Sequence of chain 1.C:
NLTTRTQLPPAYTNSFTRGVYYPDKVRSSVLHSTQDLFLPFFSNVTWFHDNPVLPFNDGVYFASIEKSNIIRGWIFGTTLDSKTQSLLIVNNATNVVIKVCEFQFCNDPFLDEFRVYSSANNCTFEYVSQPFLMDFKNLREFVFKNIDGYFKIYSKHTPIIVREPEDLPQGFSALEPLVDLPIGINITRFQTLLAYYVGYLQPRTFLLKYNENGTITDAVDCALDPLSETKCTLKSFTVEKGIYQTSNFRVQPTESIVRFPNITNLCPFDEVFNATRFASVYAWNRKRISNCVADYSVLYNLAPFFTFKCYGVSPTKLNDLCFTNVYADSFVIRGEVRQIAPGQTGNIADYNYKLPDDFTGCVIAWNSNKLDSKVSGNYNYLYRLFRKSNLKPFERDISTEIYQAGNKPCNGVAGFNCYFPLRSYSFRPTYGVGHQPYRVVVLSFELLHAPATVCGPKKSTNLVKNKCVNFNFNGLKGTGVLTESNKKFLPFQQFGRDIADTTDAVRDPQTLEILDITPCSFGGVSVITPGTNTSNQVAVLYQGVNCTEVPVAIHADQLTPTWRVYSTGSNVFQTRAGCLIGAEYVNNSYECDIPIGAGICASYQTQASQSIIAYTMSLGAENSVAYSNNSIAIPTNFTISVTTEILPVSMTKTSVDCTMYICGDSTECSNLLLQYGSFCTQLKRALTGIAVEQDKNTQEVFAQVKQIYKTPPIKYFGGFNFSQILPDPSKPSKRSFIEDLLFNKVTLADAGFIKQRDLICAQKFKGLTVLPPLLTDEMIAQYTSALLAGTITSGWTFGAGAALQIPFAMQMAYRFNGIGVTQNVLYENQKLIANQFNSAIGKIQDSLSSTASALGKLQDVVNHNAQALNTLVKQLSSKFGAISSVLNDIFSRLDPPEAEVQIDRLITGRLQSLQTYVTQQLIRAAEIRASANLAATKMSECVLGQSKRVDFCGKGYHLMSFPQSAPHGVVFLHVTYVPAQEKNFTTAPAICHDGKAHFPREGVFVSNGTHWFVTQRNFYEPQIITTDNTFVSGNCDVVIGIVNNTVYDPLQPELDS

This protein binds this small molecule.
Small molecule (SMILES): CC(=O)N[C@@H]1[C@@H](O)[C@H](O)[C@@H](CO)O[C@H]1O

Sequence of chain 1.B:
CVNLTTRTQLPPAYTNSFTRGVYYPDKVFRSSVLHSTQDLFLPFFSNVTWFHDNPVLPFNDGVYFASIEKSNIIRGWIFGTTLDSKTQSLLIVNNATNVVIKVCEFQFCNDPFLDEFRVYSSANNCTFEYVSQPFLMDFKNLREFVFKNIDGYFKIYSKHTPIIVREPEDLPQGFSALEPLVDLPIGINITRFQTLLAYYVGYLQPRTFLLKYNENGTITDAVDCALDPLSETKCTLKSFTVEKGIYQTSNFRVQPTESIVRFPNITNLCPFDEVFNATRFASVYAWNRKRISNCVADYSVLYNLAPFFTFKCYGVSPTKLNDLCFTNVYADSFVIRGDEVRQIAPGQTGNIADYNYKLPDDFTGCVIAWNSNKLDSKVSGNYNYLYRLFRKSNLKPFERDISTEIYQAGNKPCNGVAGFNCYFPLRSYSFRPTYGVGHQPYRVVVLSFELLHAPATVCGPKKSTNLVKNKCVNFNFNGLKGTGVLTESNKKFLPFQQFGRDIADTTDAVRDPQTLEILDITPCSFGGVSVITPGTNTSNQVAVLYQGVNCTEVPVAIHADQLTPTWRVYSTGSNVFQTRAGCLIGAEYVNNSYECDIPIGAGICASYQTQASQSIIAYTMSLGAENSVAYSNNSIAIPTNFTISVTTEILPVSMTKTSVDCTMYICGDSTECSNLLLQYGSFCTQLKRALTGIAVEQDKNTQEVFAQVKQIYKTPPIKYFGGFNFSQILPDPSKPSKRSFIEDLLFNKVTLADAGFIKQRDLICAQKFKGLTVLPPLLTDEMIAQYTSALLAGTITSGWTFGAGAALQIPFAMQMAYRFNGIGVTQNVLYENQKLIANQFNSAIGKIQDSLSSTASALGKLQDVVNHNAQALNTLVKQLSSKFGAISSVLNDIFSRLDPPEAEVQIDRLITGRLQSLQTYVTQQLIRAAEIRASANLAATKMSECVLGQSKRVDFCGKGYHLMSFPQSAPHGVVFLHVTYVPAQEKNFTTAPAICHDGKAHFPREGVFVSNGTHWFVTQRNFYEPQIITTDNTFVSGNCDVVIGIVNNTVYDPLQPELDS

Binding-site contacts:
Ligand atom C2 contacts residue ASN613 of chain 1.C at 2.5 Å.
Ligand atom O5 contacts residue THR615 of chain 1.C at 4.1 Å.
Ligand atom C8 contacts residue LYS832 of chain 1.B at 3.6 Å.
Ligand atom O7 contacts residue ASN613 of chain 1.C at 3.9 Å.
Ligand atom C4 contacts residue ASN613 of chain 1.C at 4.2 Å.
Ligand atom C1 contacts residue ASN613 of chain 1.C at 1.4 Å.
Ligand atom O5 contacts residue ASN613 of chain 1.C at 2.4 Å (h-bond).
Ligand atom C3 contacts residue ASN613 of chain 1.C at 3.8 Å.
Ligand atom N2 contacts residue ASN613 of chain 1.C at 2.9 Å (h-bond).
Ligand atom O6 contacts residue THR615 of chain 1.C at 3.5 Å.
Ligand atom C8 contacts residue ILE831 of chain 1.B at 3.8 Å (hydrophobic).
Ligand atom C7 contacts residue ASN613 of chain 1.C at 3.6 Å.
Ligand atom C5 contacts residue ASN613 of chain 1.C at 3.7 Å.